The small molecule below binds the protein below.
Small molecule (SMILES): OC[C@@H]1[C@H](O)[C@H](O)[C@@H](O)CN1C(=S)Nc1ccc(F)cc1

Binding-site contacts:
Ligand atom CAN contacts residue ARG196 of chain 1.B at 3.8 Å.
Ligand atom CAO contacts residue ASP200 of chain 1.B at 3.1 Å.
Ligand atom CAP contacts residue CYS111 of chain 1.B at 3.3 Å (hydrophobic).
Ligand atom OAT contacts residue CYS111 of chain 1.B at 3.1 Å.
Ligand atom CAO contacts residue ARG196 of chain 1.B at 3.8 Å.
Ligand atom CAO contacts residue GLU172 of chain 1.B at 3.4 Å.
Ligand atom CAC contacts residue LEU175 of chain 1.B at 3.6 Å (hydrophobic).
Ligand atom CAB contacts residue TYR176 of chain 1.B at 3.8 Å (hydrophobic).
Ligand atom OAS contacts residue ARG196 of chain 1.B at 3.3 Å (salt-bridge).
Ligand atom CAA contacts residue ASP200 of chain 1.B at 3.1 Å.
Ligand atom NAH contacts residue ASP200 of chain 1.B at 2.6 Å (salt-bridge).
Ligand atom OAQ contacts residue TRP16 of chain 1.B at 3.0 Å.
Ligand atom CAI contacts residue ASP200 of chain 1.B at 2.9 Å.
Ligand atom NAJ contacts residue ASP200 of chain 1.B at 3.1 Å (salt-bridge).
Ligand atom CAB contacts residue LEU175 of chain 1.B at 3.8 Å (hydrophobic).
Ligand atom CAP contacts residue ASP139 of chain 1.B at 3.0 Å.
Ligand atom CAM contacts residue LYS137 of chain 1.B at 3.3 Å.
Ligand atom CAN contacts residue GLU172 of chain 1.B at 3.2 Å.
Ligand atom CAK contacts residue ASP139 of chain 1.B at 3.8 Å.
Ligand atom CAC contacts residue TYR176 of chain 1.B at 3.1 Å (hydrophobic).
Ligand atom OAS contacts residue LYS137 of chain 1.B at 3.1 Å (salt-bridge).
Ligand atom OAR contacts residue ASP139 of chain 1.B at 2.9 Å (salt-bridge).
Ligand atom NAH contacts residue TYR176 of chain 1.B at 3.7 Å.
Ligand atom CAM contacts residue ASP61 of chain 1.B at 3.2 Å.
Ligand atom OAT contacts residue ASP62 of chain 1.B at 3.5 Å (salt-bridge).
Ligand atom OAR contacts residue GLU172 of chain 1.B at 3.6 Å.
Ligand atom CAN contacts residue LYS137 of chain 1.B at 3.2 Å.
Ligand atom SAU contacts residue ASP200 of chain 1.B at 3.4 Å (salt-bridge).
Ligand atom CAK contacts residue ASP200 of chain 1.B at 3.7 Å.
Ligand atom OAQ contacts residue ASP61 of chain 1.B at 3.1 Å (salt-bridge).
Ligand atom OAT contacts residue TYR103 of chain 1.B at 3.8 Å.
Ligand atom NAJ contacts residue ASP139 of chain 1.B at 3.8 Å.
Ligand atom OAR contacts residue ASP61 of chain 1.B at 3.0 Å (salt-bridge).
Ligand atom OAS contacts residue ASP200 of chain 1.B at 3.8 Å.
Ligand atom OAT contacts residue ASP139 of chain 1.B at 3.8 Å.
Ligand atom OAR contacts residue TYR103 of chain 1.B at 3.0 Å.
Ligand atom CAL contacts residue TRP16 of chain 1.B at 3.2 Å (hydrophobic).
Ligand atom OAR contacts residue LYS137 of chain 1.B at 3.6 Å (salt-bridge).
Ligand atom CAB contacts residue ASP200 of chain 1.B at 3.3 Å.
Ligand atom CAL contacts residue ASP61 of chain 1.B at 3.7 Å.

Sequence of chain 1.B:
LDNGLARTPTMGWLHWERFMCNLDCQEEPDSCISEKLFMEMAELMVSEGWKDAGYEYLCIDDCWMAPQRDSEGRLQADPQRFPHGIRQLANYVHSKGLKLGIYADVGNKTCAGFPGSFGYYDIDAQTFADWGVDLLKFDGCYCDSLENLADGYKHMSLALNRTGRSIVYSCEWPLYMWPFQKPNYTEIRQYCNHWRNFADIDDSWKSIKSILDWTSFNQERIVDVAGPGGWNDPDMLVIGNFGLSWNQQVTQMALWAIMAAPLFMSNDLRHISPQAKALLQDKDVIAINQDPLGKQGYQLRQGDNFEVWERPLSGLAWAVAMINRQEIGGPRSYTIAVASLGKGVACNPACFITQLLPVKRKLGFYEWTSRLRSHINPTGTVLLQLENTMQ